This small molecule binds to this protein.
Small molecule (SMILES): CC(=O)N[C@@H]1[C@@H](O)[C@H](O)[C@@H](CO)O[C@H]1O

Binding-site contacts:
Ligand atom C1 contacts residue TRP364 of chain 1.G at 4.1 Å (hydrophobic).
Ligand atom C5 contacts residue ASN308 of chain 1.G at 3.7 Å.
Ligand atom O4 contacts residue ASN367 of chain 1.G at 4.5 Å.
Ligand atom C7 contacts residue ASN308 of chain 1.G at 3.7 Å.
Ligand atom C8 contacts residue ASN308 of chain 1.G at 3.9 Å.
Ligand atom C4 contacts residue ASN308 of chain 1.G at 4.2 Å.
Ligand atom C3 contacts residue ASN308 of chain 1.G at 3.8 Å.
Ligand atom C2 contacts residue ASN308 of chain 1.G at 2.5 Å.
Ligand atom C1 contacts residue ASN308 of chain 1.G at 1.4 Å.
Ligand atom N2 contacts residue ASN308 of chain 1.G at 2.6 Å (h-bond).
Ligand atom O5 contacts residue ASN308 of chain 1.G at 2.4 Å (h-bond).
Ligand atom C5 contacts residue TRP364 of chain 1.G at 4.2 Å (hydrophobic).

Sequence of chain 1.G:
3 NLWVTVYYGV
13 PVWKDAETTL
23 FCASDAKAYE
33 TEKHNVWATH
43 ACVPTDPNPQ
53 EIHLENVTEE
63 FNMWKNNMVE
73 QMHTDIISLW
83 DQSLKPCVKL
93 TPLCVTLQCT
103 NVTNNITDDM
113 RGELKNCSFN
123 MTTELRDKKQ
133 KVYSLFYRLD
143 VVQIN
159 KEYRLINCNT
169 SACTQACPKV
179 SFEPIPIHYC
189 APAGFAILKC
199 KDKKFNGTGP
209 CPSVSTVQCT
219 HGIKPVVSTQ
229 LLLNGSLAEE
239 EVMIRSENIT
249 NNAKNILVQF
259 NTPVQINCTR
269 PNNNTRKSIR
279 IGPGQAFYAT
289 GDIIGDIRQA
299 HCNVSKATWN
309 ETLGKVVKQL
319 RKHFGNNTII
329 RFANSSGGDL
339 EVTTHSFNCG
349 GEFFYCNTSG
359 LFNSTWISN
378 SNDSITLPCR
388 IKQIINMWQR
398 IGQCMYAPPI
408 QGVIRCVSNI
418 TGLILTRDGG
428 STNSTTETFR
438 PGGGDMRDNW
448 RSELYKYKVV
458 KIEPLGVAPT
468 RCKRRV